Sequence of chain 1.A:
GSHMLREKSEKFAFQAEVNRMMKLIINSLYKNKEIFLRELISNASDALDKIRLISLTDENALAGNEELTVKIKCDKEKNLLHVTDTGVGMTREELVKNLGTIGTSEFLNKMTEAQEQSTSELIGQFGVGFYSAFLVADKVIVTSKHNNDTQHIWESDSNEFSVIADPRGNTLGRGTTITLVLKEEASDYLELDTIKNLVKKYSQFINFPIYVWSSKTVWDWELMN

This small molecule binds to this protein.
Small molecule (SMILES): Nc1ncnc2c1ncn2[C@@H]1O[C@H](C(=O)NCCO)[C@@H](O)[C@H]1O

Binding-site contacts:
Ligand atom C5 contacts residue MET90 of chain 1.A at 3.8 Å (hydrophobic).
Ligand atom C52 contacts residue GLY132 of chain 1.A at 3.7 Å.
Ligand atom C2 contacts residue ALA47 of chain 1.A at 3.5 Å (hydrophobic).
Ligand atom C2 contacts residue MET90 of chain 1.A at 4.0 Å (hydrophobic).
Ligand atom N6 contacts residue ASP85 of chain 1.A at 2.8 Å (salt-bridge).
Ligand atom N3 contacts residue MET90 of chain 1.A at 3.6 Å.
Ligand atom C4 contacts residue MET90 of chain 1.A at 3.5 Å (hydrophobic).
Ligand atom N1 contacts residue ASP85 of chain 1.A at 3.9 Å.
Ligand atom N7 contacts residue ASN43 of chain 1.A at 3.6 Å.
Ligand atom O4' contacts residue LEU99 of chain 1.A at 3.4 Å.
Ligand atom C2 contacts residue GLY89 of chain 1.A at 4.0 Å.
Ligand atom C5' contacts residue LEU99 of chain 1.A at 3.9 Å (hydrophobic).
Ligand atom C51 contacts residue PHE135 of chain 1.A at 3.9 Å (hydrophobic).
Ligand atom N6 contacts residue ASN43 of chain 1.A at 4.1 Å.
Ligand atom O53 contacts residue TYR136 of chain 1.A at 4.0 Å.
Ligand atom O4' contacts residue ASN98 of chain 1.A at 3.5 Å.
Ligand atom N9 contacts residue MET90 of chain 1.A at 3.8 Å.
Ligand atom C1' contacts residue MET90 of chain 1.A at 3.7 Å (hydrophobic).
Ligand atom C6 contacts residue ASP85 of chain 1.A at 3.8 Å.
Ligand atom N6 contacts residue THR181 of chain 1.A at 3.9 Å.
Ligand atom O2' contacts residue ASN98 of chain 1.A at 3.1 Å (h-bond).
Ligand atom C2 contacts residue THR181 of chain 1.A at 4.0 Å.
Ligand atom C5' contacts residue ASN98 of chain 1.A at 3.7 Å.
Ligand atom O5' contacts residue PHE135 of chain 1.A at 3.7 Å.
Ligand atom N5' contacts residue ASN98 of chain 1.A at 3.0 Å (h-bond).
Ligand atom O53 contacts residue ILE102 of chain 1.A at 4.0 Å.
Ligand atom C52 contacts residue VAL133 of chain 1.A at 3.3 Å (hydrophobic).
Ligand atom C6 contacts residue THR181 of chain 1.A at 4.1 Å.
Ligand atom O5' contacts residue ASN43 of chain 1.A at 4.0 Å.
Ligand atom C6 contacts residue ALA47 of chain 1.A at 3.9 Å (hydrophobic).
Ligand atom C4' contacts residue ASN98 of chain 1.A at 3.7 Å.
Ligand atom C52 contacts residue TYR136 of chain 1.A at 3.6 Å (hydrophobic).
Ligand atom N1 contacts residue ALA47 of chain 1.A at 3.2 Å.
Ligand atom N1 contacts residue THR181 of chain 1.A at 3.5 Å (h-bond).
Ligand atom N5' contacts residue LEU99 of chain 1.A at 3.9 Å.
Ligand atom C1' contacts residue ASN98 of chain 1.A at 4.0 Å.
Ligand atom C51 contacts residue ASN98 of chain 1.A at 4.0 Å.
Ligand atom O53 contacts residue VAL133 of chain 1.A at 3.5 Å.
Ligand atom O5' contacts residue GLY132 of chain 1.A at 4.0 Å.
Ligand atom C51 contacts residue TYR136 of chain 1.A at 3.7 Å (hydrophobic).